This small molecule binds to this protein.
Small molecule (SMILES): CC(=O)N[C@H]1[C@H](O[C@H]2[C@H](O)[C@@H](NC(C)=O)CO[C@@H]2CO)O[C@H](CO)[C@@H](O)[C@@H]1O

Sequence of chain 1.I:
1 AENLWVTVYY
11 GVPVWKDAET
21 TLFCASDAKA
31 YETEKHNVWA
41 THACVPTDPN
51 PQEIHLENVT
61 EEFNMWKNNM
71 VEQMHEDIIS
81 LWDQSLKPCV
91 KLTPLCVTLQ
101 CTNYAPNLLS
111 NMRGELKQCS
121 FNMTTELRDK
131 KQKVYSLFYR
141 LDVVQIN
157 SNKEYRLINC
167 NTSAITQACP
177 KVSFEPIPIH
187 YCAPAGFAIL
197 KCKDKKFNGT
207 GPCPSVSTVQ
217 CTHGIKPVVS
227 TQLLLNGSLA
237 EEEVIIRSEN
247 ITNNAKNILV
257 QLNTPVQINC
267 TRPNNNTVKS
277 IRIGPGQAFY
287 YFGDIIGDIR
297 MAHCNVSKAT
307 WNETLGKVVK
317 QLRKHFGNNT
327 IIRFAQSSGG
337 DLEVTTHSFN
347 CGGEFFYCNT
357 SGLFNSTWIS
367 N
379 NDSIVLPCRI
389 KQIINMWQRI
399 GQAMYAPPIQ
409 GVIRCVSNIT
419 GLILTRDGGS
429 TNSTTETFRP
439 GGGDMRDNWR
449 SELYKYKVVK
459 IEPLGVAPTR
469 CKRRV

Binding-site contacts:
Ligand atom N2 contacts residue ASN355 of chain 1.I at 3.0 Å (h-bond).
Ligand atom C5 contacts residue ASN355 of chain 1.I at 3.6 Å.
Ligand atom O5 contacts residue ASN355 of chain 1.I at 2.2 Å (h-bond).
Ligand atom C4 contacts residue ASN355 of chain 1.I at 4.2 Å.
Ligand atom C7 contacts residue ARG387 of chain 1.I at 4.3 Å.
Ligand atom C5 contacts residue SER357 of chain 1.I at 3.4 Å.
Ligand atom C8 contacts residue ASN355 of chain 1.I at 4.5 Å.
Ligand atom C8 contacts residue ARG387 of chain 1.I at 4.2 Å.
Ligand atom C6 contacts residue SER357 of chain 1.I at 3.6 Å.
Ligand atom C1 contacts residue SER357 of chain 1.I at 3.5 Å.
Ligand atom O7 contacts residue ARG387 of chain 1.I at 3.6 Å.
Ligand atom O5 contacts residue SER357 of chain 1.I at 3.0 Å (h-bond).
Ligand atom C1 contacts residue ASN355 of chain 1.I at 1.4 Å.
Ligand atom C3 contacts residue ASN355 of chain 1.I at 3.8 Å.
Ligand atom C2 contacts residue ASN355 of chain 1.I at 2.5 Å.
Ligand atom O7 contacts residue ASN355 of chain 1.I at 3.0 Å (h-bond).
Ligand atom C7 contacts residue ASN355 of chain 1.I at 3.2 Å.
Ligand atom C8 contacts residue THR341 of chain 1.I at 4.2 Å.